Sequence of chain 41.A:
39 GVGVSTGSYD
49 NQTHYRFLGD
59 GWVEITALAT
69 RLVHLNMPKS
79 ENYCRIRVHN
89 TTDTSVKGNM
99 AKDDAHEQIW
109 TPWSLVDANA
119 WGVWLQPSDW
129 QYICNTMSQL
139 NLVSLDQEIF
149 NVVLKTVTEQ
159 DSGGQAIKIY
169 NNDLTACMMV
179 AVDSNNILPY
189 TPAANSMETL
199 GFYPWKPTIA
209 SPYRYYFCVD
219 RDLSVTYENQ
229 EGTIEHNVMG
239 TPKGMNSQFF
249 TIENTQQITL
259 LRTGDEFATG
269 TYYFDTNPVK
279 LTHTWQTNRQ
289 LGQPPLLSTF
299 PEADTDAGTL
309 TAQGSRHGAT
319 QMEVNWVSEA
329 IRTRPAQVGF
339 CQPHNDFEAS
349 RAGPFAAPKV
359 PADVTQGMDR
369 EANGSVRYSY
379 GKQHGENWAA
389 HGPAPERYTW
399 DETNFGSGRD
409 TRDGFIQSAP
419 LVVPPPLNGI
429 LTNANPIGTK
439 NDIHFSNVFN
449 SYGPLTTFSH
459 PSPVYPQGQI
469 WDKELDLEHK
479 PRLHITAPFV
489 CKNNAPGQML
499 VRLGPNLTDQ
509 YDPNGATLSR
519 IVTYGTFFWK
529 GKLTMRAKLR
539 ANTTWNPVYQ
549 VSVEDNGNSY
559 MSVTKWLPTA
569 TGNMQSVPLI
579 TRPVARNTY

Binding-site contacts:
Ligand atom P contacts residue ASN491 of chain 41.A at 3.0 Å.
Ligand atom C5' contacts residue ASN491 of chain 41.A at 4.0 Å.
Ligand atom P contacts residue ASP273 of chain 41.A at 2.8 Å.
Ligand atom P contacts residue TYR271 of chain 41.A at 4.5 Å.
Ligand atom OP1 contacts residue TYR271 of chain 41.A at 3.1 Å (h-bond).
Ligand atom O5' contacts residue ASN491 of chain 41.A at 3.5 Å (h-bond).
Ligand atom OP1 contacts residue ASN491 of chain 41.A at 3.6 Å.
Ligand atom OP2 contacts residue ASP273 of chain 41.A at 2.4 Å.
Ligand atom C5' contacts residue ASP273 of chain 41.A at 3.8 Å.
Ligand atom OP1 contacts residue PHE272 of chain 41.A at 3.4 Å.
Ligand atom O5' contacts residue ASP273 of chain 41.A at 4.1 Å.
Ligand atom OP1 contacts residue ASP273 of chain 41.A at 3.3 Å.
Ligand atom OP2 contacts residue ASN491 of chain 41.A at 1.7 Å (h-bond).
Ligand atom P contacts residue PHE272 of chain 41.A at 4.3 Å.

A protein and the small-molecule ligand that binds it are described below.
Small molecule (SMILES): Nc1ncnc2c1ncn2[C@H]1C[C@H](O)[C@@H](COP(=O)(O)O)O1